The protein below binds the small molecule below.
Small molecule (SMILES): CC(=O)N[C@@H]1[C@@H](O)[C@H](O)[C@@H](CO)O[C@H]1O

Sequence of chain 1.A:
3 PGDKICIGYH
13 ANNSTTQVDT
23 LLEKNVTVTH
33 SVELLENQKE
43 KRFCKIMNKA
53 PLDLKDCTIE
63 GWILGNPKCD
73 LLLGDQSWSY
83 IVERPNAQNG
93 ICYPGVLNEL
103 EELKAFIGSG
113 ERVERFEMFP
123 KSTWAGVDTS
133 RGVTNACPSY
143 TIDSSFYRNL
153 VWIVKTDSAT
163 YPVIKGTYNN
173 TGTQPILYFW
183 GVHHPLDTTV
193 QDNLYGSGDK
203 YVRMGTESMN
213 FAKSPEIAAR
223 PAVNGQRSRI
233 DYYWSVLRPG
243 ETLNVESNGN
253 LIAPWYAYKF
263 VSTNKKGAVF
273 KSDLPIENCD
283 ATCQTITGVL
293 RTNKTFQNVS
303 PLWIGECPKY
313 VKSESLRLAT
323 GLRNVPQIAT

Sequence of chain 1.C:
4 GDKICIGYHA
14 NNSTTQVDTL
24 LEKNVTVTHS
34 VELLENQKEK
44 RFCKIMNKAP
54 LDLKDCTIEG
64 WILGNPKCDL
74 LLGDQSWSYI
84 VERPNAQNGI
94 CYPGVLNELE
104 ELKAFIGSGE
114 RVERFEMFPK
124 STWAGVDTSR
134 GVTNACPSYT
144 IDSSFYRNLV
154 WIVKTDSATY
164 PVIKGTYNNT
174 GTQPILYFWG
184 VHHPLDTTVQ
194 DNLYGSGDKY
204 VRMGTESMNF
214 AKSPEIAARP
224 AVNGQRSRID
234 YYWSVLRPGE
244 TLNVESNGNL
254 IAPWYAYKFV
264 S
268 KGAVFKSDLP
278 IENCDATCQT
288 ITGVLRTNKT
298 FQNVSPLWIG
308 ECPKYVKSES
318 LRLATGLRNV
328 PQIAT

Binding-site contacts:
Ligand atom C3 contacts residue ASN171 of chain 1.A at 3.7 Å.
Ligand atom O5 contacts residue ASN171 of chain 1.A at 2.5 Å (h-bond).
Ligand atom N2 contacts residue THR244 of chain 1.A at 3.2 Å (h-bond).
Ligand atom C2 contacts residue ASN171 of chain 1.A at 2.3 Å.
Ligand atom O7 contacts residue ASN171 of chain 1.A at 4.2 Å.
Ligand atom C6 contacts residue THR173 of chain 1.A at 4.5 Å.
Ligand atom C1 contacts residue THR244 of chain 1.A at 3.6 Å.
Ligand atom C8 contacts residue GLU209 of chain 1.A at 4.5 Å.
Ligand atom C7 contacts residue THR244 of chain 1.A at 4.2 Å.
Ligand atom N2 contacts residue ASN171 of chain 1.A at 2.8 Å (h-bond).
Ligand atom O5 contacts residue THR173 of chain 1.A at 4.2 Å.
Ligand atom C5 contacts residue ASN171 of chain 1.A at 3.8 Å.
Ligand atom C8 contacts residue THR244 of chain 1.A at 4.5 Å.
Ligand atom C1 contacts residue ASN171 of chain 1.A at 1.4 Å.
Ligand atom C2 contacts residue THR244 of chain 1.A at 4.0 Å.
Ligand atom C8 contacts residue ALA224 of chain 1.C at 4.3 Å (hydrophobic).
Ligand atom C4 contacts residue ASN171 of chain 1.A at 4.2 Å.
Ligand atom C7 contacts residue ASN171 of chain 1.A at 3.8 Å.